Binding-site contacts:
Ligand atom CAC contacts residue TRP55 of chain 1.D at 3.7 Å (hydrophobic).
Ligand atom CAO contacts residue HIS102 of chain 1.D at 3.7 Å.
Ligand atom CAI contacts residue TRP199 of chain 1.D at 4.2 Å (hydrophobic).
Ligand atom CAN contacts residue GLU54 of chain 1.D at 3.2 Å.
Ligand atom CAR contacts residue TRP283 of chain 1.D at 3.9 Å (hydrophobic).
Ligand atom CAO contacts residue GLU54 of chain 1.D at 3.9 Å.
Ligand atom OAS contacts residue TYR145 of chain 1.D at 3.4 Å (h-bond).
Ligand atom CAK contacts residue TRP199 of chain 1.D at 3.7 Å (hydrophobic).
Ligand atom CAM contacts residue ASP196 of chain 1.D at 3.3 Å.
Ligand atom CAF contacts residue TRP199 of chain 1.D at 4.0 Å (hydrophobic).
Ligand atom NAQ contacts residue ASP196 of chain 1.D at 2.8 Å (salt-bridge).
Ligand atom CAO contacts residue ASP196 of chain 1.D at 4.1 Å.
Ligand atom CAR contacts residue GLU255 of chain 1.D at 3.9 Å.
Ligand atom OAS contacts residue HIS33 of chain 1.D at 2.7 Å (h-bond).
Ligand atom CAN contacts residue TRP55 of chain 1.D at 4.1 Å (hydrophobic).
Ligand atom CAP contacts residue GLU255 of chain 1.D at 3.2 Å.
Ligand atom OAS contacts residue HIS102 of chain 1.D at 2.8 Å (h-bond).
Ligand atom CAO contacts residue TRP283 of chain 1.D at 3.6 Å (hydrophobic).
Ligand atom OAG contacts residue TRP55 of chain 1.D at 3.8 Å.
Ligand atom CAL contacts residue GLU255 of chain 1.D at 3.6 Å.
Ligand atom CAR contacts residue ASP196 of chain 1.D at 3.8 Å.
Ligand atom CAA contacts residue TRP199 of chain 1.D at 4.0 Å (hydrophobic).
Ligand atom CAN contacts residue TRP283 of chain 1.D at 3.7 Å (hydrophobic).
Ligand atom CAF contacts residue TRP55 of chain 1.D at 3.5 Å (hydrophobic).
Ligand atom OAT contacts residue HIS103 of chain 1.D at 4.1 Å.
Ligand atom CAN contacts residue HIS102 of chain 1.D at 3.9 Å.
Ligand atom CAK contacts residue GLU255 of chain 1.D at 3.9 Å.
Ligand atom CAJ contacts residue TRP199 of chain 1.D at 4.1 Å (hydrophobic).
Ligand atom CAL contacts residue TRP55 of chain 1.D at 4.0 Å (hydrophobic).
Ligand atom OAT contacts residue TRP55 of chain 1.D at 3.2 Å (h-bond).
Ligand atom OAS contacts residue ASP196 of chain 1.D at 3.4 Å (salt-bridge).
Ligand atom CAP contacts residue TRP283 of chain 1.D at 3.6 Å (hydrophobic).
Ligand atom CAM contacts residue GLU255 of chain 1.D at 3.8 Å.
Ligand atom CAR contacts residue HIS33 of chain 1.D at 3.9 Å.
Ligand atom OAT contacts residue HIS102 of chain 1.D at 3.1 Å (h-bond).
Ligand atom NAQ contacts residue GLU255 of chain 1.D at 3.0 Å (salt-bridge).
Ligand atom OAT contacts residue GLU54 of chain 1.D at 2.5 Å (salt-bridge).
Ligand atom CAM contacts residue HIS103 of chain 1.D at 4.2 Å.
Ligand atom CAO contacts residue HIS33 of chain 1.D at 3.4 Å.
Ligand atom CAP contacts residue ASP196 of chain 1.D at 3.7 Å.

Sequence of chain 1.D:
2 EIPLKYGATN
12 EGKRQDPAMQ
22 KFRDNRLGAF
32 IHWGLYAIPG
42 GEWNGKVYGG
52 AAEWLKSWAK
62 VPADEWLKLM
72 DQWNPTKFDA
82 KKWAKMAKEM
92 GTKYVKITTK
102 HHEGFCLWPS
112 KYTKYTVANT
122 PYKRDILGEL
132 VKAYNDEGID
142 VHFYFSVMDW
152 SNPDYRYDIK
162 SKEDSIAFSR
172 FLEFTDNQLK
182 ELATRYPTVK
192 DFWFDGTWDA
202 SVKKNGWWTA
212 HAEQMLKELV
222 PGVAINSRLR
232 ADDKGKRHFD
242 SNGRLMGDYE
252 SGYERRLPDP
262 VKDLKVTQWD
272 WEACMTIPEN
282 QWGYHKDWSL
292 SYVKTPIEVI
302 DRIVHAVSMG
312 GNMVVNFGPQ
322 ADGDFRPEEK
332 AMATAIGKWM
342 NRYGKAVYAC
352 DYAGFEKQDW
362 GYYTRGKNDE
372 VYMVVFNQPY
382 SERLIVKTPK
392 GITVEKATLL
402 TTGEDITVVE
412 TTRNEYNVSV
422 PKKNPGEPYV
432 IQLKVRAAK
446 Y

The protein below binds the small molecule below.
Small molecule (SMILES): C[C@@H]1N[C@@H](CCCC[C@@H]2N[C@@H](C)[C@@H](O)[C@H]2O)[C@H](O)[C@@H]1O